Binding-site contacts:
Ligand atom C2 contacts residue ASN409 of chain 1.I at 2.5 Å.
Ligand atom C7 contacts residue ASN409 of chain 1.I at 3.9 Å.
Ligand atom C1 contacts residue ASN409 of chain 1.I at 1.4 Å.
Ligand atom O5 contacts residue ASN409 of chain 1.I at 2.3 Å (h-bond).
Ligand atom C4 contacts residue ASN409 of chain 1.I at 4.2 Å.
Ligand atom C8 contacts residue ASN409 of chain 1.I at 4.2 Å.
Ligand atom O6 contacts residue LEU228 of chain 1.I at 4.4 Å.
Ligand atom C5 contacts residue ASN409 of chain 1.I at 3.7 Å.
Ligand atom C8 contacts residue THR256 of chain 1.I at 4.0 Å.
Ligand atom C1 contacts residue NAG1 of chain 1.MA at 4.4 Å.
Ligand atom C8 contacts residue GLU407 of chain 1.I at 3.7 Å.
Ligand atom N2 contacts residue ASN409 of chain 1.I at 2.9 Å (h-bond).
Ligand atom N2 contacts residue THR256 of chain 1.I at 4.5 Å.
Ligand atom C3 contacts residue ASN409 of chain 1.I at 3.8 Å.
Ligand atom O5 contacts residue NAG1 of chain 1.MA at 4.4 Å.
Ligand atom C2 contacts residue NAG1 of chain 1.MA at 4.3 Å.

Sequence of chain 1.I:
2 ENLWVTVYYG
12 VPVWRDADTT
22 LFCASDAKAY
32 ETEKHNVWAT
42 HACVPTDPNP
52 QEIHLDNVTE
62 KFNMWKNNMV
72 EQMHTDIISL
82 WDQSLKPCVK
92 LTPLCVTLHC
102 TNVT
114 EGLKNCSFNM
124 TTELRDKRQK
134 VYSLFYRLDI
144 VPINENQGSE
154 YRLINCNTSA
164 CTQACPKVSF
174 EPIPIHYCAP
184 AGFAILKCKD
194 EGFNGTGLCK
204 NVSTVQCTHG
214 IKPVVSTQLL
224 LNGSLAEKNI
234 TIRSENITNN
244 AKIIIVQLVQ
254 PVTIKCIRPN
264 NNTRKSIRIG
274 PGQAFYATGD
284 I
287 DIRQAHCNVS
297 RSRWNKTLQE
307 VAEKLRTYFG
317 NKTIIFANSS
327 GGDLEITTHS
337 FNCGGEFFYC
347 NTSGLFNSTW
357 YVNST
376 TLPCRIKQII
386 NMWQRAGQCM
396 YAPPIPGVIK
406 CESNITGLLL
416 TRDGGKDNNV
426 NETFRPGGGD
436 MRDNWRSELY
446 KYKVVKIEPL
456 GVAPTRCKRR

The protein below binds the small molecule below.
Small molecule (SMILES): CC(=O)N[C@@H]1[C@@H](O)[C@H](O)[C@@H](CO)O[C@H]1O